Sequence of chain 7.E:
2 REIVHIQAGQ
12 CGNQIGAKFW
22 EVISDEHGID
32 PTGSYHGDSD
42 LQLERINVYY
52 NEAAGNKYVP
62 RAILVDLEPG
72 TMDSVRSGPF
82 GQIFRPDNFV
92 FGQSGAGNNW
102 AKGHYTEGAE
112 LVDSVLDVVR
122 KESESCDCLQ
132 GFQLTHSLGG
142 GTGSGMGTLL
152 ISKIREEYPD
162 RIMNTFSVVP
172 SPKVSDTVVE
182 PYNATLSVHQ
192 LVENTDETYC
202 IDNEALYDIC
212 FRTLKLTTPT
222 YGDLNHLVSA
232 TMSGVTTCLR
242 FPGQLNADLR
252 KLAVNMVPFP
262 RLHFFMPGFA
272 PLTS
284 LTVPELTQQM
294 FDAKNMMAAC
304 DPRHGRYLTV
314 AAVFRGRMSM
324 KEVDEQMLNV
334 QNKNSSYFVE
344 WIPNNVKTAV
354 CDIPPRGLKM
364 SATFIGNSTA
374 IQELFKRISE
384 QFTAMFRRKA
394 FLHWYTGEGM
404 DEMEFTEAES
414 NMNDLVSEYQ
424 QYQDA

Binding-site contacts:
Ligand atom O3 contacts residue ALA248 of chain 7.E at 3.2 Å.
Ligand atom C9 contacts residue LEU253 of chain 7.E at 3.8 Å (hydrophobic).
Ligand atom C19 contacts residue ASN256 of chain 7.E at 3.8 Å.
Ligand atom C6 contacts residue VAL236 of chain 7.E at 3.8 Å (hydrophobic).
Ligand atom C3 contacts residue LEU253 of chain 7.E at 3.6 Å (hydrophobic).
Ligand atom C16 contacts residue LYS350 of chain 7.E at 3.4 Å.
Ligand atom C5 contacts residue ALA248 of chain 7.E at 3.8 Å (hydrophobic).
Ligand atom O1 contacts residue ALA314 of chain 7.E at 3.3 Å.
Ligand atom C20 contacts residue LEU253 of chain 7.E at 3.9 Å (hydrophobic).
Ligand atom O4 contacts residue LEU246 of chain 7.E at 3.8 Å.
Ligand atom C22 contacts residue LEU253 of chain 7.E at 3.4 Å (hydrophobic).
Ligand atom S1 contacts residue THR179 of chain 7.D at 3.8 Å.
Ligand atom O6 contacts residue VAL181 of chain 7.D at 3.1 Å.
Ligand atom C5 contacts residue CYS239 of chain 7.E at 3.8 Å (hydrophobic).
Ligand atom C17 contacts residue LYS350 of chain 7.E at 3.9 Å.
Ligand atom S1 contacts residue SER178 of chain 7.D at 3.1 Å.
Ligand atom O2 contacts residue CYS239 of chain 7.E at 3.1 Å (h-bond).
Ligand atom O6 contacts residue ASN256 of chain 7.E at 3.6 Å.
Ligand atom C1 contacts residue LEU253 of chain 7.E at 3.4 Å (hydrophobic).
Ligand atom C7 contacts residue ALA248 of chain 7.E at 3.3 Å (hydrophobic).
Ligand atom C18 contacts residue VAL181 of chain 7.D at 3.8 Å (hydrophobic).
Ligand atom O5 contacts residue THR179 of chain 7.D at 3.9 Å.
Ligand atom C2 contacts residue ALA314 of chain 7.E at 3.8 Å (hydrophobic).
Ligand atom O5 contacts residue ALA180 of chain 7.D at 3.7 Å.
Ligand atom C18 contacts residue MET257 of chain 7.E at 3.5 Å (hydrophobic).
Ligand atom C7 contacts residue LEU253 of chain 7.E at 3.9 Å (hydrophobic).
Ligand atom C6 contacts residue CYS239 of chain 7.E at 3.8 Å (hydrophobic).
Ligand atom C4 contacts residue ILE368 of chain 7.E at 3.3 Å (hydrophobic).
Ligand atom C17 contacts residue ASN256 of chain 7.E at 3.8 Å.
Ligand atom O5 contacts residue VAL181 of chain 7.D at 3.8 Å.
Ligand atom C4 contacts residue VAL236 of chain 7.E at 3.8 Å (hydrophobic).
Ligand atom C18 contacts residue VAL313 of chain 7.E at 3.3 Å (hydrophobic).
Ligand atom O5 contacts residue LYS350 of chain 7.E at 2.9 Å.
Ligand atom C3 contacts residue CYS239 of chain 7.E at 3.7 Å (hydrophobic).
Ligand atom C5 contacts residue LEU253 of chain 7.E at 3.8 Å (hydrophobic).
Ligand atom C12 contacts residue LEU246 of chain 7.E at 3.8 Å (hydrophobic).
Ligand atom O3 contacts residue CYS239 of chain 7.E at 3.2 Å (h-bond).
Ligand atom O1 contacts residue LEU253 of chain 7.E at 3.9 Å.
Ligand atom C6 contacts residue LEU240 of chain 7.E at 3.7 Å (hydrophobic).
Ligand atom C8 contacts residue LEU253 of chain 7.E at 3.7 Å (hydrophobic).

Sequence of chain 7.D:
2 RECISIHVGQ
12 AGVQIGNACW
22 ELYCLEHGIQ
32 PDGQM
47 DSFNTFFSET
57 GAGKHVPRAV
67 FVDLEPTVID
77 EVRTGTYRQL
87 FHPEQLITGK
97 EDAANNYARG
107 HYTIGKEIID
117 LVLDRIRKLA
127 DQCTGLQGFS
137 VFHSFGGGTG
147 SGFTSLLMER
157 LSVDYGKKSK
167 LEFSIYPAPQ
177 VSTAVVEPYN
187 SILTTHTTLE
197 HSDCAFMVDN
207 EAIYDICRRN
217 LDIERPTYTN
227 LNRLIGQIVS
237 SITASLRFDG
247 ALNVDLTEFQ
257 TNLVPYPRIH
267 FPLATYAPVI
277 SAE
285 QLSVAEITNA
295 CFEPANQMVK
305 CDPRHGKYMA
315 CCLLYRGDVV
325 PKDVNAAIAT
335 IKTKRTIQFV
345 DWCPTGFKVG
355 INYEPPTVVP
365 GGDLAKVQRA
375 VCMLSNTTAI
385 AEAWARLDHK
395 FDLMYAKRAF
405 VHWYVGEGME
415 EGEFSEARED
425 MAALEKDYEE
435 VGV

This protein binds this small molecule.
Small molecule (SMILES): COc1cc2c(c(OC)c1OC)-c1ccc(OC)c(=O)cc1[C@@H](NC(=O)CS)CC2